The small molecule below binds the protein below.
Small molecule (SMILES): CC(=O)N[C@H]1[C@H](O[C@H]2[C@H](O)[C@@H](NC(C)=O)CO[C@@H]2CO)O[C@H](CO)[C@@H](O)[C@@H]1O

Binding-site contacts:
Ligand atom O6 contacts residue GLN587 of chain 1.A at 4.4 Å.
Ligand atom C5 contacts residue ASN168 of chain 1.A at 3.7 Å.
Ligand atom C3 contacts residue ASN168 of chain 1.A at 3.8 Å.
Ligand atom O5 contacts residue ASN168 of chain 1.A at 2.4 Å (h-bond).
Ligand atom O7 contacts residue THR590 of chain 1.A at 4.0 Å.
Ligand atom C4 contacts residue ASN168 of chain 1.A at 4.3 Å.
Ligand atom C8 contacts residue ASN168 of chain 1.A at 4.4 Å.
Ligand atom C2 contacts residue GLN587 of chain 1.A at 4.5 Å.
Ligand atom C1 contacts residue ASN168 of chain 1.A at 1.4 Å.
Ligand atom O7 contacts residue GLN587 of chain 1.A at 3.8 Å.
Ligand atom C7 contacts residue ASN168 of chain 1.A at 3.3 Å.
Ligand atom C8 contacts residue THR590 of chain 1.A at 4.5 Å.
Ligand atom C8 contacts residue CYS418 of chain 1.B at 4.0 Å (hydrophobic).
Ligand atom C2 contacts residue ASN168 of chain 1.A at 2.5 Å.
Ligand atom C7 contacts residue THR590 of chain 1.A at 4.4 Å.
Ligand atom O7 contacts residue ASN168 of chain 1.A at 3.5 Å (h-bond).
Ligand atom N2 contacts residue ASN168 of chain 1.A at 2.9 Å (h-bond).

Sequence of chain 1.A:
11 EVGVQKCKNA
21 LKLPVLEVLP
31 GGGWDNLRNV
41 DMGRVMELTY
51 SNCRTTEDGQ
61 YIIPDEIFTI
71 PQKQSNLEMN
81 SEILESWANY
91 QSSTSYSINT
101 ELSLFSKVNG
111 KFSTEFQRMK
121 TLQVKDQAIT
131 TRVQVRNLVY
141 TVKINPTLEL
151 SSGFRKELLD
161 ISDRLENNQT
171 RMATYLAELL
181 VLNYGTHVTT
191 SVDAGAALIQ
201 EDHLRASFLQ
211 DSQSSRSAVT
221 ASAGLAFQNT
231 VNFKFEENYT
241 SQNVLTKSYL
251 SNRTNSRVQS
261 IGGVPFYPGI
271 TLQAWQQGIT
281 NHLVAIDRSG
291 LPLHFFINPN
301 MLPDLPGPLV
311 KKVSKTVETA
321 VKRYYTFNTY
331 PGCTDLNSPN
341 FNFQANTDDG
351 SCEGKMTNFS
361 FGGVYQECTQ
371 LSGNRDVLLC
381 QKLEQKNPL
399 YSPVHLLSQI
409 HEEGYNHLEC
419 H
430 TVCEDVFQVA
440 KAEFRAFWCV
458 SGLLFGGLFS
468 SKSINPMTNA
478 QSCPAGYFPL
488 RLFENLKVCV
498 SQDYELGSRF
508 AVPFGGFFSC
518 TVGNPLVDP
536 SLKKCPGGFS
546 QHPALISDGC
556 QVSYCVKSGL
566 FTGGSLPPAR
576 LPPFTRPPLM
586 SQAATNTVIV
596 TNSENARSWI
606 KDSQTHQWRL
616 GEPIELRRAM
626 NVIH

Sequence of chain 1.B:
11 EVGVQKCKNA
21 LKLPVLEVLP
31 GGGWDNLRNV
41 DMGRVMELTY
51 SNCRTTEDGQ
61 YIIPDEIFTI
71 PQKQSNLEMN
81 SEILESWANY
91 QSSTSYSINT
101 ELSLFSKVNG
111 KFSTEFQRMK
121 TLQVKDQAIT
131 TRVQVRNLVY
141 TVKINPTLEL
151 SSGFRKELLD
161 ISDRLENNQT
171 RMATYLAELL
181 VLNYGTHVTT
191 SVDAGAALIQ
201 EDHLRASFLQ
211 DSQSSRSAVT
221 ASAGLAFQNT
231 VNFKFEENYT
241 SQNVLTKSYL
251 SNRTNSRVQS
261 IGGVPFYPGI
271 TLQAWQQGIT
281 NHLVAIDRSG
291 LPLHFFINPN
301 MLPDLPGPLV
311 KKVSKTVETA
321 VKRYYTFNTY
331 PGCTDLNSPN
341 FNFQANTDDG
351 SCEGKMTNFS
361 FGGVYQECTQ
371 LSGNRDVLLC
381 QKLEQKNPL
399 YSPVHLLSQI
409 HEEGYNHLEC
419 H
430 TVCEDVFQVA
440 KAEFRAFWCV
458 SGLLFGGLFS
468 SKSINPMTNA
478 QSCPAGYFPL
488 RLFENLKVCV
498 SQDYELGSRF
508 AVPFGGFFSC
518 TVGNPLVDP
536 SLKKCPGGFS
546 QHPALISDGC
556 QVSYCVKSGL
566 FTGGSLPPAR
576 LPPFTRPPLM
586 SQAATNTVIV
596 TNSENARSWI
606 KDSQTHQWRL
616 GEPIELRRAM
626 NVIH